Binding-site contacts:
Ligand atom O6 contacts residue ASP232 of chain 1.G at 3.5 Å (salt-bridge).
Ligand atom O7 contacts residue THR227 of chain 1.G at 3.3 Å (h-bond).
Ligand atom C4 contacts residue ASN229 of chain 1.G at 4.4 Å.
Ligand atom C1 contacts residue GLY210 of chain 1.G at 4.1 Å.
Ligand atom O6 contacts residue THR227 of chain 1.G at 2.8 Å (h-bond).
Ligand atom O6 contacts residue ASN229 of chain 1.G at 4.2 Å.
Ligand atom O4 contacts residue ASN229 of chain 1.G at 4.3 Å.
Ligand atom C2 contacts residue SER228 of chain 1.G at 4.4 Å.
Ligand atom O5 contacts residue ASN229 of chain 1.G at 4.3 Å.
Ligand atom O7 contacts residue SER228 of chain 1.G at 3.4 Å.
Ligand atom O5 contacts residue THR227 of chain 1.G at 4.3 Å.
Ligand atom N2 contacts residue ASN177 of chain 1.G at 2.9 Å (h-bond).
Ligand atom O4 contacts residue THR227 of chain 1.G at 4.0 Å.
Ligand atom N2 contacts residue THR227 of chain 1.G at 4.0 Å.
Ligand atom C1 contacts residue ASN229 of chain 1.G at 4.0 Å.
Ligand atom C8 contacts residue THR227 of chain 1.G at 3.6 Å.
Ligand atom C6 contacts residue ASP232 of chain 1.G at 4.3 Å.
Ligand atom C7 contacts residue SER228 of chain 1.G at 4.2 Å.
Ligand atom N2 contacts residue GLU211 of chain 1.G at 3.9 Å.
Ligand atom N2 contacts residue THR180 of chain 1.G at 4.1 Å.
Ligand atom C8 contacts residue GLU211 of chain 1.G at 3.2 Å.
Ligand atom C4 contacts residue ASN177 of chain 1.G at 4.2 Å.
Ligand atom C5 contacts residue ASN177 of chain 1.G at 3.7 Å.
Ligand atom N2 contacts residue GLY210 of chain 1.G at 4.2 Å.
Ligand atom C6 contacts residue THR227 of chain 1.G at 3.2 Å.
Ligand atom C3 contacts residue ASN177 of chain 1.G at 3.8 Å.
Ligand atom C1 contacts residue ASN177 of chain 1.G at 1.4 Å.
Ligand atom O3 contacts residue ASP232 of chain 1.G at 4.0 Å.
Ligand atom C7 contacts residue GLU211 of chain 1.G at 4.1 Å.
Ligand atom O7 contacts residue THR180 of chain 1.G at 3.8 Å.
Ligand atom O7 contacts residue ASN177 of chain 1.G at 4.4 Å.
Ligand atom C5 contacts residue ASN229 of chain 1.G at 4.0 Å.
Ligand atom C7 contacts residue THR227 of chain 1.G at 3.6 Å.
Ligand atom C7 contacts residue THR180 of chain 1.G at 3.7 Å.
Ligand atom O7 contacts residue ASN229 of chain 1.G at 4.2 Å.
Ligand atom C8 contacts residue THR180 of chain 1.G at 3.7 Å.
Ligand atom C5 contacts residue THR227 of chain 1.G at 3.6 Å.
Ligand atom O5 contacts residue ASN177 of chain 1.G at 2.4 Å (h-bond).
Ligand atom C7 contacts residue ASN177 of chain 1.G at 3.9 Å.
Ligand atom C2 contacts residue ASN177 of chain 1.G at 2.5 Å.

The small molecule below binds the protein below.
Small molecule (SMILES): CC(=O)N[C@H]1[C@H](O[C@H]2[C@H](O)[C@@H](NC(C)=O)CO[C@@H]2CO)O[C@H](CO)[C@@H](O[C@@H]2O[C@H](CO)[C@@H](O)[C@H](O)[C@@H]2O)[C@@H]1O

Sequence of chain 1.G:
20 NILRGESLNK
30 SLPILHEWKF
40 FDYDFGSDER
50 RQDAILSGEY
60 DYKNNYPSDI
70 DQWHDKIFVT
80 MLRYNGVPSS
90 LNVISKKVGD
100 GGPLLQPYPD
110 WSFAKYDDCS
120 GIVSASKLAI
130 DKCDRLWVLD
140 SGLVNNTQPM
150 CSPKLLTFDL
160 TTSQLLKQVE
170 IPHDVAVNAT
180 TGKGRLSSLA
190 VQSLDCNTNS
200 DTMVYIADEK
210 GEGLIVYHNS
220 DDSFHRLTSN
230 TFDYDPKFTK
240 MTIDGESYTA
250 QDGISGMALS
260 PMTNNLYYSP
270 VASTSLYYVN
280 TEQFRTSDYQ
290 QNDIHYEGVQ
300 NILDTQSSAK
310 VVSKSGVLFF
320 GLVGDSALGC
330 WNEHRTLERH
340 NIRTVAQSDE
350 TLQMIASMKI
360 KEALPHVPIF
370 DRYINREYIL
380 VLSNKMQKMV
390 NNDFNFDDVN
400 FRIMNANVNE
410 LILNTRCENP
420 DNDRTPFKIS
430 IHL